Binding-site contacts:
Ligand atom C09 contacts residue HIS475 of chain 2.B at 3.9 Å.
Ligand atom N02 contacts residue VAL174 of chain 2.B at 4.2 Å.
Ligand atom O01 contacts residue ASN169 of chain 2.B at 3.8 Å.
Ligand atom C13 contacts residue THR305 of chain 2.B at 4.4 Å.
Ligand atom C08 contacts residue PHE470 of chain 2.B at 3.8 Å (hydrophobic).
Ligand atom C12 contacts residue CYS304 of chain 2.B at 2.8 Å (hydrophobic).
Ligand atom O01 contacts residue ARG303 of chain 2.B at 3.9 Å.
Ligand atom C05 contacts residue VAL174 of chain 2.B at 3.9 Å (hydrophobic).
Ligand atom C08 contacts residue PHE170 of chain 2.B at 4.0 Å (hydrophobic).
Ligand atom N02 contacts residue PHE470 of chain 2.B at 4.4 Å.
Ligand atom C11 contacts residue HIS475 of chain 2.B at 3.9 Å.
Ligand atom O01 contacts residue PHE170 of chain 2.B at 3.2 Å.
Ligand atom C10 contacts residue CYS304 of chain 2.B at 4.0 Å (hydrophobic).
Ligand atom C12 contacts residue PHE470 of chain 2.B at 4.4 Å (hydrophobic).
Ligand atom C10 contacts residue VAL174 of chain 2.B at 4.2 Å (hydrophobic).
Ligand atom C12 contacts residue PHE170 of chain 2.B at 4.3 Å (hydrophobic).
Ligand atom C05 contacts residue PHE470 of chain 2.B at 4.1 Å (hydrophobic).
Ligand atom C07 contacts residue VAL174 of chain 2.B at 4.4 Å (hydrophobic).
Ligand atom C07 contacts residue TRP177 of chain 2.B at 4.0 Å (hydrophobic).
Ligand atom C13 contacts residue CYS304 of chain 2.B at 1.7 Å (hydrophobic).
Ligand atom C09 contacts residue VAL174 of chain 2.B at 4.4 Å (hydrophobic).
Ligand atom C13 contacts residue PHE170 of chain 2.B at 4.2 Å (hydrophobic).
Ligand atom C03 contacts residue ALA173 of chain 2.B at 3.7 Å (hydrophobic).
Ligand atom C06 contacts residue ALA173 of chain 2.B at 4.0 Å (hydrophobic).
Ligand atom C10 contacts residue PHE470 of chain 2.B at 3.8 Å (hydrophobic).
Ligand atom C04 contacts residue HIS475 of chain 2.B at 4.0 Å.
Ligand atom C10 contacts residue PHE170 of chain 2.B at 3.5 Å (hydrophobic).
Ligand atom C03 contacts residue VAL174 of chain 2.B at 4.1 Å (hydrophobic).
Ligand atom O01 contacts residue CYS304 of chain 2.B at 2.5 Å (h-bond).
Ligand atom C11 contacts residue CYS304 of chain 2.B at 3.1 Å (hydrophobic).
Ligand atom C08 contacts residue VAL174 of chain 2.B at 3.8 Å (hydrophobic).
Ligand atom O01 contacts residue THR305 of chain 2.B at 4.4 Å.
Ligand atom C06 contacts residue PHE470 of chain 2.B at 3.6 Å (hydrophobic).

Sequence of chain 2.B:
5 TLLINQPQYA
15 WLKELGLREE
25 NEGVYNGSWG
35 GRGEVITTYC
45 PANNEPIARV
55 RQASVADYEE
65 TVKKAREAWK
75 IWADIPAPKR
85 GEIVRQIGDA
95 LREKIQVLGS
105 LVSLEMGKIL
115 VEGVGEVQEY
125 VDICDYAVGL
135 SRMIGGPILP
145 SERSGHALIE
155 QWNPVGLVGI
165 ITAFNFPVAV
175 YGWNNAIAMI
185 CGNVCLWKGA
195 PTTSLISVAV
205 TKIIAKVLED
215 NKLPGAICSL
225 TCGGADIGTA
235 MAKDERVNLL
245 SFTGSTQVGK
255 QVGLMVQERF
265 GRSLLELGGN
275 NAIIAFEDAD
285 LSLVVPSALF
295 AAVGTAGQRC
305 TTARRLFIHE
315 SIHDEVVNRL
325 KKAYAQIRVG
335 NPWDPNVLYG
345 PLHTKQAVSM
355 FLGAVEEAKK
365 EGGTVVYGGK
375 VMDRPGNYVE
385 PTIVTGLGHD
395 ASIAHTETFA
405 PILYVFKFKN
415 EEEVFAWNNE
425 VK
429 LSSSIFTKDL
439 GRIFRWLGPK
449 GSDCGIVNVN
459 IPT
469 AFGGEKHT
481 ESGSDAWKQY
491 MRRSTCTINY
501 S

The small molecule below binds the protein below.
Small molecule (SMILES): CCN(CC)c1ccc(C=O)cc1